Sequence of chain 1.B:
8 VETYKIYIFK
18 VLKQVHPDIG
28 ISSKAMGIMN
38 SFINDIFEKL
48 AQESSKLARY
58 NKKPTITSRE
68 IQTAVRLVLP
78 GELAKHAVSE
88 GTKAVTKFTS

This small molecule binds to this protein.
Small molecule (SMILES): NC(=O)C[C@H](N)C(=O)N[C@@H](CC(=O)O)C(=O)N1CCC[C@H]1C(=O)N[C@@H](CC(=O)O)C(=O)N[C@@H](Cc1ccc(O)cc1)C(=O)O

Binding-site contacts:
Ligand atom OD2 contacts residue PRO69 of chain 1.A at 3.6 Å.
Ligand atom OD1 contacts residue ARG66 of chain 1.A at 2.6 Å (salt-bridge).
Ligand atom OH contacts residue GOL1 of chain 1.D at 2.6 Å (h-bond).
Ligand atom CE2 contacts residue MET33 of chain 1.B at 3.8 Å (hydrophobic).
Ligand atom N contacts residue ILE28 of chain 1.B at 3.0 Å (h-bond).
Ligand atom CE1 contacts residue LYS12 of chain 1.B at 3.9 Å.
Ligand atom CG contacts residue SER29 of chain 1.B at 3.3 Å.
Ligand atom O contacts residue ARG66 of chain 1.A at 3.7 Å.
Ligand atom O contacts residue LYS31 of chain 1.B at 3.8 Å.
Ligand atom CB contacts residue ILE28 of chain 1.B at 3.5 Å (hydrophobic).
Ligand atom CA contacts residue ILE28 of chain 1.B at 3.9 Å (hydrophobic).
Ligand atom CD1 contacts residue MET33 of chain 1.B at 3.9 Å (hydrophobic).
Ligand atom N contacts residue SER30 of chain 1.B at 3.9 Å.
Ligand atom CE1 contacts residue GOL1 of chain 1.D at 3.1 Å.
Ligand atom OD1 contacts residue LYS31 of chain 1.B at 2.9 Å (salt-bridge).
Ligand atom OH contacts residue ILE13 of chain 1.B at 3.2 Å (h-bond).
Ligand atom OD2 contacts residue SER29 of chain 1.B at 2.7 Å (h-bond).
Ligand atom N contacts residue SER29 of chain 1.B at 3.7 Å.
Ligand atom N contacts residue ARG66 of chain 1.A at 3.4 Å (salt-bridge).
Ligand atom CG contacts residue SER30 of chain 1.B at 3.9 Å.
Ligand atom O contacts residue SER29 of chain 1.B at 3.7 Å.
Ligand atom CA contacts residue ARG66 of chain 1.A at 3.6 Å.
Ligand atom CA contacts residue ILE28 of chain 1.B at 3.8 Å (hydrophobic).
Ligand atom C contacts residue ARG66 of chain 1.A at 3.5 Å.
Ligand atom OH contacts residue LYS12 of chain 1.B at 3.5 Å.
Ligand atom CG contacts residue LYS31 of chain 1.B at 3.6 Å.
Ligand atom C contacts residue ILE28 of chain 1.B at 3.9 Å (hydrophobic).
Ligand atom OD2 contacts residue LYS31 of chain 1.B at 3.4 Å.
Ligand atom CZ contacts residue GOL1 of chain 1.D at 3.2 Å.
Ligand atom CE2 contacts residue PHE16 of chain 1.B at 3.8 Å (hydrophobic).
Ligand atom OD1 contacts residue SER30 of chain 1.B at 2.8 Å (h-bond).
Ligand atom C contacts residue SER30 of chain 1.B at 3.8 Å.
Ligand atom O contacts residue SER30 of chain 1.B at 2.8 Å (h-bond).
Ligand atom O contacts residue ARG66 of chain 1.A at 2.8 Å (salt-bridge).
Ligand atom CD2 contacts residue MET33 of chain 1.B at 3.7 Å (hydrophobic).
Ligand atom CG contacts residue ARG66 of chain 1.A at 3.7 Å.
Ligand atom N contacts residue SER30 of chain 1.B at 3.5 Å (h-bond).
Ligand atom OD1 contacts residue SER29 of chain 1.B at 3.4 Å (h-bond).
Ligand atom CD2 contacts residue PHE16 of chain 1.B at 3.6 Å (hydrophobic).
Ligand atom CD contacts residue SER30 of chain 1.B at 3.8 Å.

Sequence of chain 1.A:
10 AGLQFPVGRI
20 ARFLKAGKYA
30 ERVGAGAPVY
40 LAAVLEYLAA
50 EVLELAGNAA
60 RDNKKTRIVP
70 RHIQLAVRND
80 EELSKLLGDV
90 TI